Sequence of chain 1.D:
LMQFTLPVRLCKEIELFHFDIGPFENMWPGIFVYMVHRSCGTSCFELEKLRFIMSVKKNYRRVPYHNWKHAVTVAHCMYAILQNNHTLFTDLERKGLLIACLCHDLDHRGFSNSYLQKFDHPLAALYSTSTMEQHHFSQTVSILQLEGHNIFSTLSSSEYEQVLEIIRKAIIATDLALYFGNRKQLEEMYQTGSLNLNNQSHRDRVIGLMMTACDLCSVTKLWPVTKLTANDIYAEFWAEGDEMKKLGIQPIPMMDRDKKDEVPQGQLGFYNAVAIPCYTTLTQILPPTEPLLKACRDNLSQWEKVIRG

The protein below binds the small molecule below.
Small molecule (SMILES): Cc1ccc(C)c(C(=O)Nc2ccc3cc(-c4ccccc4)nn3c2)n1

Binding-site contacts:
Ligand atom C6 contacts residue SER231 of chain 1.D at 3.7 Å.
Ligand atom C5 contacts residue PHE283 of chain 1.D at 3.7 Å (hydrophobic).
Ligand atom C21 contacts residue MET267 of chain 1.D at 3.6 Å (hydrophobic).
Ligand atom N11 contacts residue PHE283 of chain 1.D at 3.4 Å.
Ligand atom C20 contacts residue MET267 of chain 1.D at 3.5 Å (hydrophobic).
Ligand atom C15 contacts residue MET267 of chain 1.D at 3.5 Å (hydrophobic).
Ligand atom C13 contacts residue MET267 of chain 1.D at 3.2 Å (hydrophobic).
Ligand atom N18 contacts residue TYR247 of chain 1.D at 2.5 Å (h-bond).
Ligand atom C16 contacts residue GLY279 of chain 1.D at 3.8 Å.
Ligand atom C24 contacts residue GLU275 of chain 1.D at 3.0 Å.
Ligand atom C7 contacts residue ILE246 of chain 1.D at 3.6 Å (hydrophobic).
Ligand atom C19 contacts residue TYR247 of chain 1.D at 3.7 Å (hydrophobic).
Ligand atom C23 contacts residue LYS272 of chain 1.D at 3.5 Å.
Ligand atom C19 contacts residue MET267 of chain 1.D at 3.5 Å (hydrophobic).
Ligand atom C23 contacts residue GLU275 of chain 1.D at 3.6 Å.
Ligand atom N18 contacts residue GLY279 of chain 1.D at 3.8 Å.
Ligand atom C23 contacts residue PRO266 of chain 1.D at 3.7 Å (hydrophobic).
Ligand atom C12 contacts residue MET267 of chain 1.D at 3.2 Å (hydrophobic).
Ligand atom C21 contacts residue GLY279 of chain 1.D at 3.4 Å.
Ligand atom C23 contacts residue VAL276 of chain 1.D at 3.6 Å (hydrophobic).
Ligand atom C25 contacts residue GLU275 of chain 1.D at 3.3 Å.
Ligand atom C5 contacts residue ILE246 of chain 1.D at 3.7 Å (hydrophobic).
Ligand atom C14 contacts residue MET267 of chain 1.D at 3.3 Å (hydrophobic).
Ligand atom C16 contacts residue MET267 of chain 1.D at 3.4 Å (hydrophobic).
Ligand atom N17 contacts residue MET267 of chain 1.D at 3.3 Å.
Ligand atom O10 contacts residue GLN280 of chain 1.D at 2.8 Å (h-bond).
Ligand atom C1 contacts residue LEU229 of chain 1.D at 3.5 Å (hydrophobic).
Ligand atom C15 contacts residue GLN280 of chain 1.D at 3.7 Å.
Ligand atom C6 contacts residue ILE246 of chain 1.D at 3.6 Å (hydrophobic).
Ligand atom C15 contacts residue TYR247 of chain 1.D at 3.2 Å (hydrophobic).
Ligand atom C26 contacts residue GLY279 of chain 1.D at 3.4 Å.
Ligand atom C4 contacts residue PHE283 of chain 1.D at 3.7 Å (hydrophobic).
Ligand atom N18 contacts residue MET267 of chain 1.D at 3.5 Å.
Ligand atom C20 contacts residue GLY279 of chain 1.D at 3.6 Å.
Ligand atom N17 contacts residue TYR247 of chain 1.D at 3.1 Å (h-bond).
Ligand atom C24 contacts residue LYS272 of chain 1.D at 3.6 Å.
Ligand atom N3 contacts residue PHE283 of chain 1.D at 3.6 Å.
Ligand atom C19 contacts residue GLY279 of chain 1.D at 3.3 Å.
Ligand atom C22 contacts residue MET267 of chain 1.D at 3.5 Å (hydrophobic).
Ligand atom C13 contacts residue PHE283 of chain 1.D at 3.4 Å (hydrophobic).